Binding-site contacts:
Ligand atom C12 contacts residue MET47 of chain 1.A at 3.8 Å (hydrophobic).
Ligand atom O13 contacts residue VAL78 of chain 1.A at 3.5 Å.
Ligand atom C3 contacts residue MET47 of chain 1.A at 3.7 Å (hydrophobic).
Ligand atom C27 contacts residue GLY43 of chain 1.A at 3.8 Å.
Ligand atom C28 contacts residue VAL78 of chain 1.A at 3.6 Å (hydrophobic).
Ligand atom C30 contacts residue LEU42 of chain 1.A at 3.8 Å (hydrophobic).
Ligand atom C19 contacts residue VAL78 of chain 1.A at 3.8 Å (hydrophobic).
Ligand atom O22 contacts residue HIS81 of chain 1.A at 3.0 Å (h-bond).
Ligand atom CL contacts residue HIS81 of chain 1.A at 3.5 Å.
Ligand atom C30 contacts residue ILE46 of chain 1.A at 3.6 Å (hydrophobic).
Ligand atom C16 contacts residue GLN57 of chain 1.A at 3.4 Å.
Ligand atom C12 contacts residue GLY43 of chain 1.A at 3.7 Å.
Ligand atom C35 contacts residue LEU39 of chain 1.A at 3.8 Å (hydrophobic).
Ligand atom C37 contacts residue HIS81 of chain 1.A at 3.3 Å.
Ligand atom CL contacts residue LEU39 of chain 1.A at 3.8 Å.
Ligand atom C33 contacts residue HIS81 of chain 1.A at 3.8 Å.
Ligand atom C14 contacts residue VAL78 of chain 1.A at 3.8 Å (hydrophobic).
Ligand atom C34 contacts residue TYR85 of chain 1.A at 3.8 Å (hydrophobic).
Ligand atom C26 contacts residue ILE46 of chain 1.A at 3.8 Å (hydrophobic).
Ligand atom C25 contacts residue ILE46 of chain 1.A at 3.7 Å (hydrophobic).
Ligand atom C24 contacts residue LEU39 of chain 1.A at 3.5 Å (hydrophobic).
Ligand atom CL contacts residue TYR85 of chain 1.A at 3.6 Å.
Ligand atom C11 contacts residue GLY43 of chain 1.A at 3.7 Å.
Ligand atom C35 contacts residue HIS81 of chain 1.A at 3.6 Å.
Ligand atom C14 contacts residue GLN57 of chain 1.A at 3.3 Å.
Ligand atom N4 contacts residue MET47 of chain 1.A at 3.7 Å.
Ligand atom N15 contacts residue MET47 of chain 1.A at 3.7 Å.
Ligand atom C19 contacts residue HIS81 of chain 1.A at 3.8 Å.
Ligand atom C26 contacts residue ILE84 of chain 1.A at 3.7 Å (hydrophobic).
Ligand atom C14 contacts residue TYR52 of chain 1.A at 3.4 Å (hydrophobic).
Ligand atom N8 contacts residue VAL78 of chain 1.A at 3.6 Å.
Ligand atom C27 contacts residue LEU39 of chain 1.A at 3.5 Å (hydrophobic).
Ligand atom CL contacts residue ILE84 of chain 1.A at 3.8 Å.
Ligand atom O22 contacts residue VAL78 of chain 1.A at 3.4 Å (h-bond).
Ligand atom C32 contacts residue HIS81 of chain 1.A at 3.5 Å.
Ligand atom N36 contacts residue HIS81 of chain 1.A at 3.6 Å.
Ligand atom C34 contacts residue HIS81 of chain 1.A at 3.5 Å.
Ligand atom N31 contacts residue PHE71 of chain 1.A at 3.3 Å.
Ligand atom C34 contacts residue LEU39 of chain 1.A at 3.6 Å (hydrophobic).
Ligand atom N31 contacts residue LEU42 of chain 1.A at 3.8 Å.

A small-molecule ligand and the protein it binds are described below.
Small molecule (SMILES): COc1nc(N(C)C)ncc1-n1nc2c(c1C(C)C)[C@H](c1ccc(C#N)cc1)N(c1cc(Cl)c[nH]c1=O)C2=O

Sequence of chain 1.A:
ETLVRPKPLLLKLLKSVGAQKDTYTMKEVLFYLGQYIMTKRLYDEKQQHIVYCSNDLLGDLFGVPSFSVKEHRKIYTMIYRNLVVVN